Sequence of chain 3.A:
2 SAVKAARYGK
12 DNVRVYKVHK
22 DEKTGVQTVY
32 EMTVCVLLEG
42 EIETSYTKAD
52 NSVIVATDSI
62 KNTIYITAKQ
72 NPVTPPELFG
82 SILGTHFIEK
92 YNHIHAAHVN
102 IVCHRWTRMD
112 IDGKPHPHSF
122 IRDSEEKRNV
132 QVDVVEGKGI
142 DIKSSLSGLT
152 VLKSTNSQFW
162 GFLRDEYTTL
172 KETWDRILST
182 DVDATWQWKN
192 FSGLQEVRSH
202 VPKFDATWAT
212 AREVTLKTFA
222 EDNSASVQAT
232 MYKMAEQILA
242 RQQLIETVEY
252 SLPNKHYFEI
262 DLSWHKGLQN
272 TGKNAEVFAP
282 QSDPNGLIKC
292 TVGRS

This small molecule binds to this protein.
Small molecule (SMILES): O=c1[nH]c(=O)c2nn[nH]c2[nH]1

Sequence of chain 4.A:
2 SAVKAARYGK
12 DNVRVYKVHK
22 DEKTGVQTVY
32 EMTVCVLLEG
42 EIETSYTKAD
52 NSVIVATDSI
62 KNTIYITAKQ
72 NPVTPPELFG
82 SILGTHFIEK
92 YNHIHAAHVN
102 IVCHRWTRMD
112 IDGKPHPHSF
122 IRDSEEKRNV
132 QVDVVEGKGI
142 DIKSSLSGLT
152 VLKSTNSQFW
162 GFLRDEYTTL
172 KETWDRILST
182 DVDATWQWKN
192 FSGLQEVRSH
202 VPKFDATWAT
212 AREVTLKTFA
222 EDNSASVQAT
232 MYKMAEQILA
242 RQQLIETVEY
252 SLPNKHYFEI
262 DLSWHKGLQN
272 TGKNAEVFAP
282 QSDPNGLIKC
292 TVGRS

Binding-site contacts:
Ligand atom N7 contacts residue ASP59 of chain 3.A at 3.6 Å.
Ligand atom C2 contacts residue PHE160 of chain 4.A at 3.7 Å (hydrophobic).
Ligand atom DN9 contacts residue LEU171 of chain 4.A at 3.6 Å.
Ligand atom C4 contacts residue ARG177 of chain 4.A at 3.0 Å.
Ligand atom C4 contacts residue PHE160 of chain 4.A at 3.4 Å (hydrophobic).
Ligand atom C2 contacts residue ASN255 of chain 4.A at 3.6 Å.
Ligand atom N8 contacts residue PHE160 of chain 4.A at 3.6 Å.
Ligand atom N9 contacts residue ASN255 of chain 4.A at 3.8 Å.
Ligand atom DN1 contacts residue VAL228 of chain 4.A at 3.2 Å.
Ligand atom O2 contacts residue GLN229 of chain 4.A at 3.8 Å.
Ligand atom N3 contacts residue ASN255 of chain 4.A at 3.1 Å.
Ligand atom C4 contacts residue ASN255 of chain 4.A at 3.4 Å.
Ligand atom N9 contacts residue ARG177 of chain 4.A at 3.3 Å.
Ligand atom N8 contacts residue THR58 of chain 3.A at 2.7 Å.
Ligand atom N1 contacts residue VAL228 of chain 4.A at 3.5 Å.
Ligand atom C6 contacts residue PHE160 of chain 4.A at 3.5 Å (hydrophobic).
Ligand atom N7 contacts residue ALA57 of chain 3.A at 3.6 Å.
Ligand atom DN1 contacts residue GLN229 of chain 4.A at 2.0 Å.
Ligand atom O6 contacts residue ILE55 of chain 3.A at 3.6 Å.
Ligand atom C2 contacts residue ARG177 of chain 4.A at 2.6 Å.
Ligand atom N7 contacts residue THR58 of chain 3.A at 2.0 Å.
Ligand atom N8 contacts residue LEU171 of chain 4.A at 3.8 Å.
Ligand atom N8 contacts residue ASP59 of chain 3.A at 3.2 Å.
Ligand atom N1 contacts residue GLN229 of chain 4.A at 2.9 Å (h-bond).
Ligand atom N9 contacts residue PHE160 of chain 4.A at 3.5 Å.
Ligand atom C2 contacts residue VAL228 of chain 4.A at 3.1 Å (hydrophobic).
Ligand atom O2 contacts residue SER227 of chain 4.A at 3.5 Å.
Ligand atom C6 contacts residue GLN229 of chain 4.A at 2.9 Å.
Ligand atom N1 contacts residue PHE160 of chain 4.A at 3.6 Å.
Ligand atom N3 contacts residue PHE160 of chain 4.A at 3.7 Å.
Ligand atom N7 contacts residue PHE160 of chain 4.A at 3.6 Å.
Ligand atom O6 contacts residue GLN229 of chain 4.A at 2.0 Å.
Ligand atom C5 contacts residue PHE160 of chain 4.A at 3.4 Å (hydrophobic).
Ligand atom C5 contacts residue THR58 of chain 3.A at 3.2 Å.
Ligand atom DN9 contacts residue ARG177 of chain 4.A at 3.0 Å.
Ligand atom DN9 contacts residue PHE160 of chain 4.A at 3.7 Å.
Ligand atom N8 contacts residue ALA57 of chain 3.A at 3.8 Å.
Ligand atom O2 contacts residue ARG177 of chain 4.A at 2.0 Å.
Ligand atom O2 contacts residue VAL228 of chain 4.A at 2.0 Å.
Ligand atom N3 contacts residue ARG177 of chain 4.A at 2.1 Å.